Binding-site contacts:
Ligand atom CL1 contacts residue ALA157 of chain 3.A at 3.5 Å.
Ligand atom C5 contacts residue GLY96 of chain 3.A at 3.4 Å.
Ligand atom CL1 contacts residue MET103 of chain 3.A at 3.7 Å.
Ligand atom C16 contacts residue ILE215 of chain 3.A at 3.6 Å (hydrophobic).
Ligand atom C18 contacts residue ALA157 of chain 3.A at 3.4 Å (hydrophobic).
Ligand atom C18 contacts residue PRO156 of chain 3.A at 3.5 Å (hydrophobic).
Ligand atom C17 contacts residue ILE215 of chain 3.A at 3.2 Å (hydrophobic).
Ligand atom N11 contacts residue NAD1 of chain 3.B at 3.7 Å.
Ligand atom C18 contacts residue ILE215 of chain 3.A at 3.5 Å (hydrophobic).
Ligand atom C20 contacts residue TYR158 of chain 3.A at 3.4 Å (hydrophobic).
Ligand atom O15 contacts residue NAD1 of chain 3.B at 2.7 Å (h-bond).
Ligand atom N13 contacts residue MET199 of chain 3.A at 3.4 Å (h-bond).
Ligand atom C1 contacts residue PHE97 of chain 3.A at 3.8 Å (hydrophobic).
Ligand atom C19 contacts residue PRO156 of chain 3.A at 3.7 Å (hydrophobic).
Ligand atom C8 contacts residue NAD1 of chain 3.B at 3.5 Å.
Ligand atom O15 contacts residue MET161 of chain 3.A at 3.7 Å.
Ligand atom C23 contacts residue LEU218 of chain 3.A at 3.4 Å (hydrophobic).
Ligand atom C12 contacts residue MET199 of chain 3.A at 3.1 Å (hydrophobic).
Ligand atom C10 contacts residue MET199 of chain 3.A at 3.5 Å (hydrophobic).
Ligand atom C15 contacts residue MET199 of chain 3.A at 3.8 Å (hydrophobic).
Ligand atom O15 contacts residue TYR158 of chain 3.A at 2.6 Å (h-bond).
Ligand atom O14 contacts residue MET103 of chain 3.A at 3.4 Å.
Ligand atom C8 contacts residue TYR158 of chain 3.A at 3.6 Å (hydrophobic).
Ligand atom C9 contacts residue MET199 of chain 3.A at 3.3 Å (hydrophobic).
Ligand atom C19 contacts residue TYR158 of chain 3.A at 3.4 Å (hydrophobic).
Ligand atom C10 contacts residue NAD1 of chain 3.B at 3.7 Å.
Ligand atom C15 contacts residue TYR158 of chain 3.A at 3.4 Å (hydrophobic).
Ligand atom CL1 contacts residue ILE215 of chain 3.A at 3.5 Å.
Ligand atom C19 contacts residue ILE215 of chain 3.A at 3.8 Å (hydrophobic).
Ligand atom C18 contacts residue TYR158 of chain 3.A at 3.1 Å (hydrophobic).
Ligand atom O14 contacts residue TYR158 of chain 3.A at 3.6 Å.
Ligand atom C16 contacts residue MET103 of chain 3.A at 3.6 Å (hydrophobic).
Ligand atom C6 contacts residue GLY96 of chain 3.A at 3.5 Å.
Ligand atom O14 contacts residue MET199 of chain 3.A at 3.4 Å (h-bond).
Ligand atom C12 contacts residue TYR158 of chain 3.A at 3.6 Å (hydrophobic).
Ligand atom C23 contacts residue PHE149 of chain 3.A at 3.2 Å (hydrophobic).
Ligand atom C7 contacts residue TYR158 of chain 3.A at 3.4 Å (hydrophobic).
Ligand atom C9 contacts residue NAD1 of chain 3.B at 3.5 Å.
Ligand atom C7 contacts residue NAD1 of chain 3.B at 3.3 Å.
Ligand atom C3 contacts residue NAD1 of chain 3.B at 3.6 Å.

Sequence of chain 3.A:
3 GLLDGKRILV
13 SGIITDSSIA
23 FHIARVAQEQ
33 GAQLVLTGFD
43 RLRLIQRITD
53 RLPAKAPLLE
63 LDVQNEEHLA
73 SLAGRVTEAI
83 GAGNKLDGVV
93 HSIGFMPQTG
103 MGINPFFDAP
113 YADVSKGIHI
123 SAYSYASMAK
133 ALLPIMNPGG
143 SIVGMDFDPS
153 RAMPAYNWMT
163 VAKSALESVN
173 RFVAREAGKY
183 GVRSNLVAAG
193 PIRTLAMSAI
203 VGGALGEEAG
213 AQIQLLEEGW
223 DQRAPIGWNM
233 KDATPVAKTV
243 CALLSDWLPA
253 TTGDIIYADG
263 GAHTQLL

A protein and the small-molecule ligand that binds it are described below.
Small molecule (SMILES): Cc1ccc(Cl)cc1NC(=O)[C@H]1CC(=O)N(C2CCCCC2)C1